Sequence of chain 1.A:
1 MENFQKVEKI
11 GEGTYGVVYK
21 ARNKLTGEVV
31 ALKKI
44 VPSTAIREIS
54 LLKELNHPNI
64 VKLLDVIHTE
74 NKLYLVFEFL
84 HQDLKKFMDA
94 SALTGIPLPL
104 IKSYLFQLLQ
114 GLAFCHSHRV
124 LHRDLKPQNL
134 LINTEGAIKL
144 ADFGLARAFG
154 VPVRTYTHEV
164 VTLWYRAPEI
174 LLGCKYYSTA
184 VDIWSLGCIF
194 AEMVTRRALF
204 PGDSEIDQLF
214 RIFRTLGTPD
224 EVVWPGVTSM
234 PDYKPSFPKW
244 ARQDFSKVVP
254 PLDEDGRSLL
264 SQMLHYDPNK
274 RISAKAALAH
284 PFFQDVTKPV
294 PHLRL

Binding-site contacts:
Ligand atom C2B contacts residue ILE10 of chain 1.A at 3.4 Å (hydrophobic).
Ligand atom C2 contacts residue LEU134 of chain 1.A at 3.5 Å (hydrophobic).
Ligand atom O7B contacts residue ASP86 of chain 1.A at 2.7 Å (salt-bridge).
Ligand atom C5 contacts residue LEU134 of chain 1.A at 3.4 Å (hydrophobic).
Ligand atom C4B contacts residue ASP86 of chain 1.A at 3.9 Å.
Ligand atom C3A contacts residue ASP145 of chain 1.A at 3.7 Å.
Ligand atom C6B contacts residue LEU83 of chain 1.A at 3.2 Å (hydrophobic).
Ligand atom C6B contacts residue GLN85 of chain 1.A at 3.8 Å.
Ligand atom O7B contacts residue ILE10 of chain 1.A at 3.7 Å.
Ligand atom N1 contacts residue LEU83 of chain 1.A at 3.1 Å (h-bond).
Ligand atom C2 contacts residue LEU83 of chain 1.A at 3.8 Å (hydrophobic).
Ligand atom N2A contacts residue ASP145 of chain 1.A at 2.9 Å (salt-bridge).
Ligand atom C6 contacts residue LEU134 of chain 1.A at 3.6 Å (hydrophobic).
Ligand atom N1 contacts residue GLU81 of chain 1.A at 3.9 Å.
Ligand atom C5 contacts residue ALA31 of chain 1.A at 3.6 Å (hydrophobic).
Ligand atom C5B contacts residue HIS84 of chain 1.A at 3.5 Å.
Ligand atom C2B contacts residue LEU134 of chain 1.A at 3.5 Å (hydrophobic).
Ligand atom N1 contacts residue PHE82 of chain 1.A at 3.8 Å.
Ligand atom C6A contacts residue PHE80 of chain 1.A at 3.4 Å (hydrophobic).
Ligand atom C6 contacts residue GLU81 of chain 1.A at 3.1 Å.
Ligand atom N1 contacts residue ALA31 of chain 1.A at 3.8 Å.
Ligand atom C5B contacts residue GLN85 of chain 1.A at 3.7 Å.
Ligand atom N7 contacts residue LEU134 of chain 1.A at 3.8 Å.
Ligand atom C3B contacts residue ASP86 of chain 1.A at 3.6 Å.
Ligand atom C1B contacts residue ILE10 of chain 1.A at 3.8 Å (hydrophobic).
Ligand atom C6B contacts residue HIS84 of chain 1.A at 3.7 Å.
Ligand atom C7A contacts residue GLN131 of chain 1.A at 3.8 Å.
Ligand atom C6 contacts residue LEU83 of chain 1.A at 3.8 Å (hydrophobic).
Ligand atom N7 contacts residue PHE82 of chain 1.A at 3.6 Å.
Ligand atom N3 contacts residue LEU134 of chain 1.A at 3.4 Å.
Ligand atom C6 contacts residue ALA31 of chain 1.A at 3.5 Å (hydrophobic).
Ligand atom C1A contacts residue ASP145 of chain 1.A at 3.9 Å.
Ligand atom C1B contacts residue LEU134 of chain 1.A at 3.8 Å (hydrophobic).
Ligand atom C4 contacts residue LEU134 of chain 1.A at 3.5 Å (hydrophobic).
Ligand atom N7 contacts residue ILE10 of chain 1.A at 3.6 Å.
Ligand atom C1B contacts residue LEU83 of chain 1.A at 3.5 Å (hydrophobic).
Ligand atom N7 contacts residue LEU83 of chain 1.A at 2.8 Å (h-bond).
Ligand atom N3 contacts residue ILE10 of chain 1.A at 3.8 Å.
Ligand atom C2 contacts residue ILE10 of chain 1.A at 3.8 Å (hydrophobic).
Ligand atom C3B contacts residue ILE10 of chain 1.A at 3.7 Å (hydrophobic).

This small molecule binds to this protein.
Small molecule (SMILES): Cc1nc(C)c(-c2ccnc(Nc3cccc(O)c3)n2)s1